The protein below binds the small molecule below.
Small molecule (SMILES): CC(=O)[C@H]1CC[C@H]2[C@@H]3CCC4=CC(=O)CC[C@]4(C)[C@H]3CC[C@]12C

Binding-site contacts:
Ligand atom C16 contacts residue MET116 of chain 1.C at 3.6 Å (hydrophobic).
Ligand atom O3 contacts residue PHE100 of chain 1.C at 3.6 Å.
Ligand atom C13 contacts residue ASN41 of chain 1.C at 3.9 Å.
Ligand atom C21 contacts residue LEU37 of chain 1.C at 3.6 Å (hydrophobic).
Ligand atom C6 contacts residue MET78 of chain 1.C at 3.0 Å (hydrophobic).
Ligand atom C8 contacts residue MET78 of chain 1.C at 3.1 Å (hydrophobic).
Ligand atom C14 contacts residue MET116 of chain 1.C at 3.9 Å (hydrophobic).
Ligand atom C12 contacts residue LEU40 of chain 1.C at 3.8 Å (hydrophobic).
Ligand atom C4 contacts residue LEU81 of chain 1.C at 3.3 Å (hydrophobic).
Ligand atom O3 contacts residue GLN47 of chain 1.C at 3.2 Å (h-bond).
Ligand atom C18 contacts residue CYS213 of chain 1.C at 3.7 Å (hydrophobic).
Ligand atom C11 contacts residue LEU40 of chain 1.C at 3.6 Å (hydrophobic).
Ligand atom C1 contacts residue PHE100 of chain 1.C at 3.9 Å (hydrophobic).
Ligand atom C20 contacts residue PHE212 of chain 1.C at 3.5 Å (hydrophobic).
Ligand atom C4 contacts residue PHE100 of chain 1.C at 3.8 Å (hydrophobic).
Ligand atom C18 contacts residue ASN41 of chain 1.C at 3.8 Å.
Ligand atom C2 contacts residue GLN47 of chain 1.C at 3.3 Å.
Ligand atom C7 contacts residue MET78 of chain 1.C at 2.8 Å (hydrophobic).
Ligand atom C19 contacts residue ALA44 of chain 1.C at 3.5 Å (hydrophobic).
Ligand atom C15 contacts residue MET78 of chain 1.C at 3.9 Å (hydrophobic).
Ligand atom C11 contacts residue ASN41 of chain 1.C at 3.6 Å.
Ligand atom C1 contacts residue LEU40 of chain 1.C at 3.5 Å (hydrophobic).
Ligand atom O3 contacts residue LEU81 of chain 1.C at 3.9 Å.
Ligand atom C3 contacts residue PHE100 of chain 1.C at 3.5 Å (hydrophobic).
Ligand atom C2 contacts residue PHE100 of chain 1.C at 3.6 Å (hydrophobic).
Ligand atom C16 contacts residue PHE212 of chain 1.C at 3.5 Å (hydrophobic).
Ligand atom O20 contacts residue THR216 of chain 1.C at 3.5 Å.
Ligand atom C19 contacts residue LEU81 of chain 1.C at 3.6 Å (hydrophobic).
Ligand atom O20 contacts residue PHE212 of chain 1.C at 3.1 Å.
Ligand atom C3 contacts residue GLN47 of chain 1.C at 3.4 Å.
Ligand atom C14 contacts residue MET78 of chain 1.C at 3.9 Å (hydrophobic).
Ligand atom O3 contacts residue ARG88 of chain 1.C at 2.8 Å (salt-bridge).
Ligand atom C2 contacts residue LEU43 of chain 1.C at 3.9 Å (hydrophobic).
Ligand atom C3 contacts residue LEU81 of chain 1.C at 3.9 Å (hydrophobic).
Ligand atom C17 contacts residue MET116 of chain 1.C at 3.6 Å (hydrophobic).
Ligand atom C12 contacts residue ASN41 of chain 1.C at 3.1 Å.
Ligand atom C21 contacts residue THR216 of chain 1.C at 3.8 Å.
Ligand atom O20 contacts residue CYS213 of chain 1.C at 3.1 Å.
Ligand atom C4 contacts residue LEU85 of chain 1.C at 3.9 Å (hydrophobic).
Ligand atom C21 contacts residue ASN41 of chain 1.C at 3.7 Å.

Sequence of chain 1.C:
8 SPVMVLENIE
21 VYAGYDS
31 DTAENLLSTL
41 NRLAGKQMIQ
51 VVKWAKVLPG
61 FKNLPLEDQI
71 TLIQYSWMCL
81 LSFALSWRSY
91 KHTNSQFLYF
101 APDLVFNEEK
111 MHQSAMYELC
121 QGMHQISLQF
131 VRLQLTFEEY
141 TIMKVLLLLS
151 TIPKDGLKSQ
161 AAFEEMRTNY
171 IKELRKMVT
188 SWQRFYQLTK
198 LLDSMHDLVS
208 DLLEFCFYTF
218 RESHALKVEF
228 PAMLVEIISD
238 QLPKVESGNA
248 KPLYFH